Sequence of chain 1.A:
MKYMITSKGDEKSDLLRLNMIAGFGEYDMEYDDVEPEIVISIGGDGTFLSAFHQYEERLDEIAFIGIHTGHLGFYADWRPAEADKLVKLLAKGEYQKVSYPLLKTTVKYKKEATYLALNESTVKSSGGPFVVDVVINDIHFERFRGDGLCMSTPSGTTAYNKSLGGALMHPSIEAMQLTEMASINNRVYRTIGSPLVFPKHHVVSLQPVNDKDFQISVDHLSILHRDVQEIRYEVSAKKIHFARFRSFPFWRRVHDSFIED

Sequence of chain 4.A:
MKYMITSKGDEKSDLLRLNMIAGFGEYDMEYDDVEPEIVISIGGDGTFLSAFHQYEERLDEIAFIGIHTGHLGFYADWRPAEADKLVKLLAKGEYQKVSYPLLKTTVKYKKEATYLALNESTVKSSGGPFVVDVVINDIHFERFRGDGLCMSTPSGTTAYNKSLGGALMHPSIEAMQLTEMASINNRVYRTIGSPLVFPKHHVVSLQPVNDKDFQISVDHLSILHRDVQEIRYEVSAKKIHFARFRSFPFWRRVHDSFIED

Binding-site contacts:
Ligand atom C5 contacts residue PHE74 of chain 1.A at 3.3 Å (hydrophobic).
Ligand atom N3 contacts residue TYR75 of chain 1.A at 3.8 Å.
Ligand atom N3 contacts residue ASN122 of chain 1.A at 3.0 Å (h-bond).
Ligand atom C10 contacts residue ILE187 of chain 4.A at 4.2 Å (hydrophobic).
Ligand atom N1 contacts residue ASP45 of chain 1.A at 3.7 Å.
Ligand atom N3 contacts residue ASP45 of chain 1.A at 3.9 Å.
Ligand atom N5 contacts residue TYR75 of chain 1.A at 3.5 Å.
Ligand atom C3 contacts residue ALA162 of chain 1.A at 3.7 Å (hydrophobic).
Ligand atom N5 contacts residue ASN122 of chain 1.A at 3.2 Å (h-bond).
Ligand atom C4 contacts residue ALA162 of chain 1.A at 3.5 Å (hydrophobic).
Ligand atom C4 contacts residue PHE74 of chain 1.A at 4.2 Å (hydrophobic).
Ligand atom N3 contacts residue ALA162 of chain 1.A at 4.2 Å.
Ligand atom N4 contacts residue THR161 of chain 1.A at 2.3 Å (h-bond).
Ligand atom C4 contacts residue TYR75 of chain 1.A at 4.3 Å (hydrophobic).
Ligand atom C4 contacts residue THR161 of chain 1.A at 3.1 Å.
Ligand atom N5 contacts residue ALA162 of chain 1.A at 3.8 Å.
Ligand atom N4 contacts residue PHE74 of chain 1.A at 3.3 Å.
Ligand atom C2 contacts residue ASN122 of chain 1.A at 3.5 Å.
Ligand atom BR1 contacts residue ASP45 of chain 1.A at 3.6 Å.
Ligand atom C5 contacts residue THR161 of chain 1.A at 3.3 Å.
Ligand atom N2 contacts residue ASP45 of chain 1.A at 4.0 Å.
Ligand atom C4 contacts residue ASN122 of chain 1.A at 4.1 Å.
Ligand atom BR1 contacts residue LEU49 of chain 1.A at 3.7 Å.
Ligand atom N5 contacts residue THR161 of chain 1.A at 3.1 Å (h-bond).
Ligand atom N5 contacts residue GLY159 of chain 1.A at 4.3 Å.
Ligand atom N2 contacts residue PHE74 of chain 1.A at 4.2 Å.
Ligand atom C3 contacts residue TYR75 of chain 1.A at 4.3 Å (hydrophobic).
Ligand atom C7 contacts residue ASP45 of chain 1.A at 4.2 Å.
Ligand atom C3 contacts residue ASN122 of chain 1.A at 4.0 Å.
Ligand atom BR1 contacts residue GLY46 of chain 1.A at 3.8 Å.
Ligand atom C1 contacts residue ALA162 of chain 1.A at 4.0 Å (hydrophobic).
Ligand atom C5 contacts residue ALA162 of chain 1.A at 4.1 Å (hydrophobic).
Ligand atom C1 contacts residue ASP45 of chain 1.A at 3.8 Å.
Ligand atom N4 contacts residue ALA162 of chain 1.A at 3.8 Å.
Ligand atom BR1 contacts residue ASN122 of chain 1.A at 3.7 Å.
Ligand atom C6 contacts residue ASP45 of chain 1.A at 4.1 Å.
Ligand atom C2 contacts residue ASP45 of chain 1.A at 3.4 Å.
Ligand atom N5 contacts residue SER158 of chain 1.A at 3.3 Å (h-bond).
Ligand atom C3 contacts residue ASP45 of chain 1.A at 4.0 Å.
Ligand atom N2 contacts residue ALA162 of chain 1.A at 4.3 Å.

This protein binds this small molecule.
Small molecule (SMILES): Nc1ncnc2c1nc(Br)n2[C@H]1CCCCO1